Binding-site contacts:
Ligand atom C10 contacts residue 2C21 of chain 2.G at 2.4 Å.
Ligand atom O8 contacts residue 2C21 of chain 2.G at 0.7 Å (h-bond).
Ligand atom C4 contacts residue 2C21 of chain 2.G at 0.4 Å.
Ligand atom O8 contacts residue SER52 of chain 2.A at 3.9 Å.
Ligand atom C1 contacts residue PRO12 of chain 2.A at 3.9 Å (hydrophobic).
Ligand atom C3 contacts residue 2C21 of chain 2.G at 0.3 Å.
Ligand atom C5 contacts residue 2C21 of chain 2.G at 0.7 Å.
Ligand atom O2 contacts residue TYR84 of chain 2.A at 2.9 Å (h-bond).
Ligand atom O8 contacts residue ASN53 of chain 2.A at 3.8 Å.
Ligand atom C5 contacts residue LEU63 of chain 2.A at 3.9 Å (hydrophobic).
Ligand atom C1 contacts residue 2C21 of chain 2.G at 0.5 Å.
Ligand atom C6 contacts residue GSH1 of chain 2.E at 3.7 Å.
Ligand atom C4 contacts residue PHE13 of chain 2.A at 3.8 Å (hydrophobic).
Ligand atom C4 contacts residue LEU63 of chain 2.A at 3.6 Å (hydrophobic).
Ligand atom O8 contacts residue PO41 of chain 2.B at 2.1 Å (h-bond).
Ligand atom O11 contacts residue LYS43 of chain 2.A at 2.9 Å (salt-bridge).
Ligand atom O11 contacts residue PO41 of chain 2.B at 1.8 Å (h-bond).
Ligand atom O10 contacts residue 2C21 of chain 2.G at 2.1 Å (h-bond).
Ligand atom O11 contacts residue SER52 of chain 2.A at 3.6 Å.
Ligand atom C2 contacts residue PRO12 of chain 2.A at 3.8 Å (hydrophobic).
Ligand atom C8 contacts residue 2C21 of chain 2.G at 1.0 Å.
Ligand atom O8 contacts residue ARG54 of chain 2.A at 3.4 Å (salt-bridge).
Ligand atom O10 contacts residue PO41 of chain 2.B at 3.6 Å.
Ligand atom O11 contacts residue 2C21 of chain 2.G at 2.8 Å (h-bond).
Ligand atom C9 contacts residue 2C21 of chain 2.G at 1.2 Å.
Ligand atom O2 contacts residue PHE80 of chain 2.A at 3.5 Å.
Ligand atom C10 contacts residue PO41 of chain 2.B at 2.6 Å.
Ligand atom C6 contacts residue 2C21 of chain 2.G at 0.6 Å.
Ligand atom C7 contacts residue 2C21 of chain 2.G at 0.6 Å.
Ligand atom C4 contacts residue PRO12 of chain 2.A at 4.0 Å (hydrophobic).
Ligand atom O2 contacts residue 2C21 of chain 2.G at 1.2 Å.
Ligand atom C9 contacts residue PO41 of chain 2.B at 2.8 Å.
Ligand atom C3 contacts residue LEU60 of chain 2.A at 3.8 Å (hydrophobic).
Ligand atom C3 contacts residue PRO12 of chain 2.A at 3.6 Å (hydrophobic).
Ligand atom C10 contacts residue LEU39 of chain 2.A at 4.0 Å (hydrophobic).
Ligand atom O10 contacts residue LEU39 of chain 2.A at 3.8 Å.
Ligand atom O10 contacts residue ARG54 of chain 2.A at 3.3 Å (salt-bridge).
Ligand atom C2 contacts residue 2C21 of chain 2.G at 0.5 Å.
Ligand atom C8 contacts residue LEU10 of chain 2.A at 3.6 Å (hydrophobic).
Ligand atom C5 contacts residue PHE13 of chain 2.A at 3.6 Å (hydrophobic).

Sequence of chain 2.A:
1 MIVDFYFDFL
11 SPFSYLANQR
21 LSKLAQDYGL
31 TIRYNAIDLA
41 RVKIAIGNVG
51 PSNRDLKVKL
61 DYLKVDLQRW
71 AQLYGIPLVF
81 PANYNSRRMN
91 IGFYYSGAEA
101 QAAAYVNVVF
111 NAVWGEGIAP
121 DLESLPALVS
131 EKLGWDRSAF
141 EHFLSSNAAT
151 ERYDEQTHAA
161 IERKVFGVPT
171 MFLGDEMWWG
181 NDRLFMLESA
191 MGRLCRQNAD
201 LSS

The small molecule below binds the protein below.
Small molecule (SMILES): O=C(O)C(=O)C=Cc1ccccc1O